The protein below binds the small molecule below.
Small molecule (SMILES): CC(=O)N[C@@H]1[C@@H](O)[C@H](O)[C@@H](CO)O[C@H]1O

Sequence of chain 1.A:
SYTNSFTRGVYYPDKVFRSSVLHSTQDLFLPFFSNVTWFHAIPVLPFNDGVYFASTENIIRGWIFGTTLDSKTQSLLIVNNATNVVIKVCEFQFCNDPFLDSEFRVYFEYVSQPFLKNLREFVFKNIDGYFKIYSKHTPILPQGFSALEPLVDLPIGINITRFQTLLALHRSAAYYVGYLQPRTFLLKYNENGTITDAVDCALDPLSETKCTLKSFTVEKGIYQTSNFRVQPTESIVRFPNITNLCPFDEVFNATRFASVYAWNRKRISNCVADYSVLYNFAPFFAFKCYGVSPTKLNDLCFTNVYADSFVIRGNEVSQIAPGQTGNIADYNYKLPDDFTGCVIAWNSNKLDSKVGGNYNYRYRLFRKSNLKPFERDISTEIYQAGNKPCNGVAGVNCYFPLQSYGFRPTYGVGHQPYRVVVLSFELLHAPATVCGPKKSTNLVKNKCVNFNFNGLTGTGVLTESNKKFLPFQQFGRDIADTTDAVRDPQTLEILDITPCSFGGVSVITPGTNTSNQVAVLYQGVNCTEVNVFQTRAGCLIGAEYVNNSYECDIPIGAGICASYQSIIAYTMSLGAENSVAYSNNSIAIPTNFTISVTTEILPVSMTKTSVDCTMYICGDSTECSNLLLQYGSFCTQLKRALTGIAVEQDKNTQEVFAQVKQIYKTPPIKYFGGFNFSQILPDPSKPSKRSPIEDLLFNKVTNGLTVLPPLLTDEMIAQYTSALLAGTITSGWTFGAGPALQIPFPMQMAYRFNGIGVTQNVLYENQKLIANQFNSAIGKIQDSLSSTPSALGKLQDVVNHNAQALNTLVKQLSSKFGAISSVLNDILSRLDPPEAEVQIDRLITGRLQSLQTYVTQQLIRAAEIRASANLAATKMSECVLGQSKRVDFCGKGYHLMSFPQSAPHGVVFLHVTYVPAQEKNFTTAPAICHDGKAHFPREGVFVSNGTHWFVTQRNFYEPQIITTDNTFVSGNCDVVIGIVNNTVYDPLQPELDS

Binding-site contacts:
Ligand atom C7 contacts residue ASN779 of chain 1.A at 3.2 Å.
Ligand atom C1 contacts residue SER781 of chain 1.A at 4.4 Å.
Ligand atom C8 contacts residue ASN779 of chain 1.A at 3.6 Å.
Ligand atom O5 contacts residue ASN779 of chain 1.A at 2.4 Å (h-bond).
Ligand atom C4 contacts residue ASN779 of chain 1.A at 4.2 Å.
Ligand atom O7 contacts residue ASN779 of chain 1.A at 3.5 Å (h-bond).
Ligand atom C5 contacts residue GLN782 of chain 1.A at 4.3 Å.
Ligand atom C5 contacts residue ASN779 of chain 1.A at 3.7 Å.
Ligand atom C6 contacts residue GLN782 of chain 1.A at 4.0 Å.
Ligand atom C1 contacts residue ASN779 of chain 1.A at 1.4 Å.
Ligand atom N2 contacts residue ASN779 of chain 1.A at 2.9 Å (h-bond).
Ligand atom C2 contacts residue ASN779 of chain 1.A at 2.5 Å.
Ligand atom C3 contacts residue ASN779 of chain 1.A at 3.8 Å.